Sequence of chain 1.X:
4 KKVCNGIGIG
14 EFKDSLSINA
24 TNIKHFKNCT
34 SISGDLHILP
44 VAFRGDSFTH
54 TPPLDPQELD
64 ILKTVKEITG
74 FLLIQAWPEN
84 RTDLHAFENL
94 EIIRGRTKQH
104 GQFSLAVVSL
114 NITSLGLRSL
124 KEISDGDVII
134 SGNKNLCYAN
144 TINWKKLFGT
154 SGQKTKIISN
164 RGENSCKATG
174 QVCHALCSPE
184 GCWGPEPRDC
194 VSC

Binding-site contacts:
Ligand atom O6 contacts residue PHE15 of chain 1.X at 4.0 Å.
Ligand atom C4 contacts residue SER18 of chain 1.X at 3.7 Å.
Ligand atom N2 contacts residue THR54 of chain 1.X at 3.4 Å.
Ligand atom C7 contacts residue LEU19 of chain 1.X at 4.2 Å (hydrophobic).
Ligand atom C8 contacts residue VAL44 of chain 1.X at 3.7 Å (hydrophobic).
Ligand atom O5 contacts residue SER18 of chain 1.X at 3.9 Å.
Ligand atom C8 contacts residue THR52 of chain 1.X at 4.1 Å.
Ligand atom O5 contacts residue ASN25 of chain 1.X at 3.1 Å (h-bond).
Ligand atom C6 contacts residue ASN25 of chain 1.X at 4.2 Å.
Ligand atom N2 contacts residue THR52 of chain 1.X at 3.6 Å (h-bond).
Ligand atom N2 contacts residue ASN22 of chain 1.X at 2.8 Å (h-bond).
Ligand atom O7 contacts residue LEU19 of chain 1.X at 3.2 Å (h-bond).
Ligand atom C2 contacts residue THR54 of chain 1.X at 4.1 Å.
Ligand atom C1 contacts residue ASN22 of chain 1.X at 1.4 Å.
Ligand atom O7 contacts residue SER18 of chain 1.X at 4.1 Å.
Ligand atom C5 contacts residue ASP17 of chain 1.X at 3.9 Å.
Ligand atom O3 contacts residue THR52 of chain 1.X at 3.4 Å.
Ligand atom O7 contacts residue ASN22 of chain 1.X at 3.2 Å (h-bond).
Ligand atom C8 contacts residue ASP49 of chain 1.X at 3.9 Å.
Ligand atom C2 contacts residue ASP17 of chain 1.X at 3.2 Å.
Ligand atom O4 contacts residue ASP17 of chain 1.X at 3.7 Å.
Ligand atom C1 contacts residue THR54 of chain 1.X at 4.2 Å.
Ligand atom C7 contacts residue ASN22 of chain 1.X at 3.2 Å.
Ligand atom C3 contacts residue THR52 of chain 1.X at 3.9 Å.
Ligand atom O7 contacts residue SER20 of chain 1.X at 3.0 Å (h-bond).
Ligand atom C3 contacts residue ASN22 of chain 1.X at 3.8 Å.
Ligand atom C2 contacts residue ASN22 of chain 1.X at 2.4 Å.
Ligand atom C6 contacts residue SER18 of chain 1.X at 3.8 Å.
Ligand atom O6 contacts residue ASN25 of chain 1.X at 3.3 Å (h-bond).
Ligand atom O5 contacts residue ASN22 of chain 1.X at 2.4 Å (h-bond).
Ligand atom C5 contacts residue ASN22 of chain 1.X at 3.7 Å.
Ligand atom C1 contacts residue ASN25 of chain 1.X at 3.8 Å.
Ligand atom O6 contacts residue SER18 of chain 1.X at 2.7 Å (h-bond).
Ligand atom C6 contacts residue ASP17 of chain 1.X at 3.7 Å.
Ligand atom C5 contacts residue ASN25 of chain 1.X at 4.2 Å.
Ligand atom O6 contacts residue THR52 of chain 1.X at 3.7 Å.
Ligand atom O2 contacts residue ASP17 of chain 1.X at 2.6 Å (salt-bridge).
Ligand atom C5 contacts residue SER18 of chain 1.X at 4.0 Å.
Ligand atom C1 contacts residue ASP17 of chain 1.X at 4.1 Å.
Ligand atom C5 contacts residue THR24 of chain 1.X at 4.1 Å.

This small molecule binds to this protein.
Small molecule (SMILES): CC(=O)N[C@H]1[C@H](O[C@H]2[C@H](O)[C@@H](NC(C)=O)CO[C@@H]2CO)O[C@H](CO)[C@@H](O[C@@H]2O[C@H](CO)[C@@H](O)[C@H](O)[C@@H]2O)[C@@H]1O